Binding-site contacts:
Ligand atom O6 contacts residue GLU521 of chain 1.F at 4.0 Å.
Ligand atom C8 contacts residue ASN69 of chain 1.PA at 4.3 Å.
Ligand atom C7 contacts residue ASN69 of chain 1.PA at 3.0 Å.
Ligand atom C8 contacts residue GLN263 of chain 1.F at 4.2 Å.
Ligand atom N2 contacts residue ASN69 of chain 1.PA at 3.0 Å (h-bond).
Ligand atom O6 contacts residue VAL66 of chain 1.PA at 3.8 Å.
Ligand atom C2 contacts residue ASN69 of chain 1.PA at 2.5 Å.
Ligand atom C6 contacts residue VAL66 of chain 1.PA at 4.3 Å (hydrophobic).
Ligand atom O5 contacts residue ASN69 of chain 1.PA at 2.3 Å (h-bond).
Ligand atom O7 contacts residue GLN263 of chain 1.F at 4.3 Å.
Ligand atom C4 contacts residue ASN69 of chain 1.PA at 4.2 Å.
Ligand atom O6 contacts residue ASN69 of chain 1.PA at 4.4 Å.
Ligand atom C1 contacts residue ASN69 of chain 1.PA at 1.4 Å.
Ligand atom C3 contacts residue ASN69 of chain 1.PA at 3.8 Å.
Ligand atom O7 contacts residue ASN69 of chain 1.PA at 2.5 Å (h-bond).
Ligand atom C5 contacts residue ASN69 of chain 1.PA at 3.6 Å.

Sequence of chain 1.F:
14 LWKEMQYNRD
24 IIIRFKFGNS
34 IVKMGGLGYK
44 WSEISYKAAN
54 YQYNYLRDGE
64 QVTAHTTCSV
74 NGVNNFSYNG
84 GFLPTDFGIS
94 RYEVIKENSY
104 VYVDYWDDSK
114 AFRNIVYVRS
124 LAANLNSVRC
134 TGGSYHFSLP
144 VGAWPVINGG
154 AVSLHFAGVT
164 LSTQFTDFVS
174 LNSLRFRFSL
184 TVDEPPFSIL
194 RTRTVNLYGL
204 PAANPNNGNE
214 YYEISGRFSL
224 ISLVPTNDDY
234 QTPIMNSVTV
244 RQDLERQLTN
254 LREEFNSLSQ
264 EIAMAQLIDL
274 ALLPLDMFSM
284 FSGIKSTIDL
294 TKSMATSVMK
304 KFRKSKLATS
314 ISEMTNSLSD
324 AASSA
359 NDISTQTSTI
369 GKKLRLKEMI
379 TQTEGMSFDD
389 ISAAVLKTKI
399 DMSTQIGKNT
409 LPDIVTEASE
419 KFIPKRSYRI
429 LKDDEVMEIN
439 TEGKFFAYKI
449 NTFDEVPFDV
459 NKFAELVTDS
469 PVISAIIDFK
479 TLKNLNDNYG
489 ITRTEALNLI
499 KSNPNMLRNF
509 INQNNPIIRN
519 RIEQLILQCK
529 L

This small molecule binds to this protein.
Small molecule (SMILES): CC(=O)N[C@@H]1[C@@H](O)[C@H](O)[C@@H](CO)O[C@H]1O

Sequence of chain 1.PA:
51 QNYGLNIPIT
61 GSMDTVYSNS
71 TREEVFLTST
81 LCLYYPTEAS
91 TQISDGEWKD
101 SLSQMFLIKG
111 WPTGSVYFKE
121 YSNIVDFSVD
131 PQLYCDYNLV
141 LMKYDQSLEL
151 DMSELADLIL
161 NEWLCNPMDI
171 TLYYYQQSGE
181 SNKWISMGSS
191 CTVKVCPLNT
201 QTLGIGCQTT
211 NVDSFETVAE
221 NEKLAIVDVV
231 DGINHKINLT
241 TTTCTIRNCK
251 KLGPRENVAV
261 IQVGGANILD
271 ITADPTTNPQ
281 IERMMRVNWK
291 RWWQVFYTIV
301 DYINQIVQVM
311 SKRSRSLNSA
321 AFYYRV